A small-molecule ligand and the protein it binds are described below.
Small molecule (SMILES): O=c1[nH]cnc2c1ncn2[C@@H]1O[C@H](COP(=O)(O)O)[C@@H](O)[C@H]1O

Binding-site contacts:
Ligand atom O2P contacts residue GLY215 of chain 1.D at 2.8 Å (h-bond).
Ligand atom C5 contacts residue ILE179 of chain 1.D at 3.6 Å (hydrophobic).
Ligand atom O1P contacts residue SER178 of chain 1.D at 2.8 Å (h-bond).
Ligand atom O6 contacts residue GLY262 of chain 1.D at 3.1 Å.
Ligand atom O2' contacts residue ASP213 of chain 1.D at 2.5 Å (salt-bridge).
Ligand atom C5 contacts residue Q211 of chain 1.H at 3.5 Å.
Ligand atom O5' contacts residue GLY177 of chain 1.D at 3.7 Å.
Ligand atom O3P contacts residue GLY236 of chain 1.D at 2.9 Å (h-bond).
Ligand atom C4 contacts residue ILE179 of chain 1.D at 3.7 Å (hydrophobic).
Ligand atom O6 contacts residue MET263 of chain 1.D at 3.2 Å (h-bond).
Ligand atom O1P contacts residue SER237 of chain 1.D at 3.2 Å (h-bond).
Ligand atom C2 contacts residue Q211 of chain 1.H at 3.3 Å.
Ligand atom N3 contacts residue Q211 of chain 1.H at 3.4 Å.
Ligand atom C4' contacts residue ASP213 of chain 1.D at 3.5 Å.
Ligand atom C2' contacts residue ASP213 of chain 1.D at 3.7 Å.
Ligand atom C3' contacts residue ASP213 of chain 1.D at 3.4 Å.
Ligand atom O5' contacts residue GLY214 of chain 1.D at 3.5 Å.
Ligand atom N1 contacts residue Q211 of chain 1.H at 3.6 Å.
Ligand atom O1P contacts residue TYR260 of chain 1.D at 2.5 Å (h-bond).
Ligand atom N1 contacts residue GLU290 of chain 1.D at 2.8 Å (salt-bridge).
Ligand atom O2P contacts residue SER178 of chain 1.D at 3.0 Å (h-bond).
Ligand atom N7 contacts residue MET263 of chain 1.D at 2.9 Å (h-bond).
Ligand atom C8 contacts residue MET53 of chain 1.D at 3.6 Å (hydrophobic).
Ligand atom O3' contacts residue ASP213 of chain 1.D at 2.5 Å (salt-bridge).
Ligand atom C5' contacts residue TYR260 of chain 1.D at 3.6 Å (hydrophobic).
Ligand atom C4 contacts residue Q211 of chain 1.H at 3.6 Å.
Ligand atom N3 contacts residue CYS180 of chain 1.D at 3.6 Å.
Ligand atom O3' contacts residue MET234 of chain 1.D at 3.5 Å (h-bond).
Ligand atom O6 contacts residue GLY291 of chain 1.D at 3.3 Å.
Ligand atom C2 contacts residue GLU290 of chain 1.D at 3.5 Å.
Ligand atom O3' contacts residue SER51 of chain 1.D at 3.0 Å (h-bond).
Ligand atom O2P contacts residue GLY177 of chain 1.D at 3.6 Å.
Ligand atom O3P contacts residue SER237 of chain 1.D at 3.5 Å (h-bond).
Ligand atom N7 contacts residue GLY262 of chain 1.D at 3.4 Å.
Ligand atom C2 contacts residue CYS180 of chain 1.D at 3.3 Å (hydrophobic).
Ligand atom P contacts residue TYR260 of chain 1.D at 3.7 Å.
Ligand atom C6 contacts residue GLY264 of chain 1.D at 3.5 Å.
Ligand atom N7 contacts residue ILE179 of chain 1.D at 3.7 Å.
Ligand atom O6 contacts residue GLY264 of chain 1.D at 2.8 Å (h-bond).
Ligand atom C5 contacts residue MET263 of chain 1.D at 3.6 Å (hydrophobic).

Sequence of chain 1.D:
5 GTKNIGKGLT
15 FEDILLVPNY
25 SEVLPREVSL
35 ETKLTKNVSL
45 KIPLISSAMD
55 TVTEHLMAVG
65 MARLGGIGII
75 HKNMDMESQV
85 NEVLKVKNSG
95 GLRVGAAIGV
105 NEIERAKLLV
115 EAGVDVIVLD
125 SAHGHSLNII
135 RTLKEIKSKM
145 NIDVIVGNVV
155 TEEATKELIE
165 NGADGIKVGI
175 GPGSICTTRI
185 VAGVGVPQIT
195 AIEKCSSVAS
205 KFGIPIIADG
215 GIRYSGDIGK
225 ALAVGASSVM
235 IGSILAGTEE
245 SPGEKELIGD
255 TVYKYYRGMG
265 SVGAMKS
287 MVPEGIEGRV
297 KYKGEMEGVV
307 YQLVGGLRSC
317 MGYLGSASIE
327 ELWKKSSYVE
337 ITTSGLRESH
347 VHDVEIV